Sequence of chain 1.A:
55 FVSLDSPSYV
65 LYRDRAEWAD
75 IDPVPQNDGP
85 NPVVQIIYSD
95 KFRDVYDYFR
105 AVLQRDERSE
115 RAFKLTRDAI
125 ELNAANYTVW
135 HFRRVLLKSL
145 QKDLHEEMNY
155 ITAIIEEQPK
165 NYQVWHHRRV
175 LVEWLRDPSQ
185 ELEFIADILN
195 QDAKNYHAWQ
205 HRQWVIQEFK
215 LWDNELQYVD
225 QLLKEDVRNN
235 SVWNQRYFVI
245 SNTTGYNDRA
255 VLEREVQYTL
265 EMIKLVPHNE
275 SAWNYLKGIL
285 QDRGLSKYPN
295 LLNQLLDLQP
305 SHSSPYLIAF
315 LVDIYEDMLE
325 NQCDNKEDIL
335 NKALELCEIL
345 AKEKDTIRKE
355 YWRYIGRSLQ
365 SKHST

Sequence of chain 1.B:
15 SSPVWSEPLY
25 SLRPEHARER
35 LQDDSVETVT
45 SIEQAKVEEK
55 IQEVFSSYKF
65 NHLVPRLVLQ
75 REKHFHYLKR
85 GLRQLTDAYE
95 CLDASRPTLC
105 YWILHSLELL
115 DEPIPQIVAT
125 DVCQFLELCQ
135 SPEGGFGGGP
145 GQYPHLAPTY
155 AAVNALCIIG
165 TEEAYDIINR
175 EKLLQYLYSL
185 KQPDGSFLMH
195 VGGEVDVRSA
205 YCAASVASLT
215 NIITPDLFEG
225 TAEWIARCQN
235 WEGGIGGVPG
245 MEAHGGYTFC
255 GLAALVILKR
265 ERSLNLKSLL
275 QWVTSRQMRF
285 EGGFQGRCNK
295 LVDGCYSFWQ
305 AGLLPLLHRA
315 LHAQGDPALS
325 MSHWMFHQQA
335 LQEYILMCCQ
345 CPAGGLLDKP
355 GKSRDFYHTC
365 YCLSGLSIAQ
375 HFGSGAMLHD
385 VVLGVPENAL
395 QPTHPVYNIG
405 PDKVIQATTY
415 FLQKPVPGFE

Binding-site contacts:
Ligand atom O6 contacts residue GLN285 of chain 1.A at 3.8 Å.
Ligand atom O2 contacts residue ARG231 of chain 1.B at 3.6 Å (salt-bridge).
Ligand atom C4 contacts residue ASP286 of chain 1.A at 3.5 Å.
Ligand atom C6 contacts residue TRP235 of chain 1.B at 3.8 Å (hydrophobic).
Ligand atom O4 contacts residue TYR241 of chain 1.A at 2.9 Å (h-bond).
Ligand atom O4 contacts residue ASP286 of chain 1.A at 3.2 Å (salt-bridge).
Ligand atom C5 contacts residue ASN269 of chain 1.B at 3.8 Å.
Ligand atom O4 contacts residue ASN269 of chain 1.B at 3.0 Å (h-bond).
Ligand atom O6 contacts residue GLY282 of chain 1.A at 3.7 Å.
Ligand atom O6 contacts residue SER272 of chain 1.B at 2.9 Å (h-bond).
Ligand atom C2 contacts residue GLN233 of chain 1.B at 4.0 Å.
Ligand atom O6 contacts residue TRP235 of chain 1.B at 3.9 Å.
Ligand atom C5 contacts residue TYR241 of chain 1.A at 3.8 Å (hydrophobic).
Ligand atom O5 contacts residue GLN233 of chain 1.B at 3.4 Å (h-bond).
Ligand atom O5 contacts residue ASN234 of chain 1.B at 3.4 Å.
Ligand atom O6 contacts residue GLN285 of chain 1.A at 3.0 Å (h-bond).
Ligand atom C1 contacts residue ALA230 of chain 1.B at 3.5 Å (hydrophobic).
Ligand atom O6 contacts residue ASN234 of chain 1.B at 2.8 Å (h-bond).
Ligand atom C4 contacts residue ASN269 of chain 1.B at 4.0 Å.
Ligand atom O6 contacts residue GLN233 of chain 1.B at 3.9 Å.
Ligand atom O1 contacts residue ALA230 of chain 1.B at 3.7 Å.
Ligand atom C6 contacts residue ASP286 of chain 1.A at 3.3 Å.
Ligand atom C5 contacts residue GLN233 of chain 1.B at 4.0 Å.
Ligand atom C6 contacts residue GLN285 of chain 1.A at 3.3 Å.
Ligand atom C4 contacts residue TYR241 of chain 1.A at 3.4 Å (hydrophobic).
Ligand atom O5 contacts residue TRP235 of chain 1.B at 3.5 Å (h-bond).
Ligand atom C6 contacts residue SER272 of chain 1.B at 3.7 Å.
Ligand atom O1 contacts residue GLN233 of chain 1.B at 2.5 Å (h-bond).
Ligand atom C2 contacts residue GLN233 of chain 1.B at 3.0 Å.
Ligand atom C5 contacts residue ASP286 of chain 1.A at 3.7 Å.
Ligand atom C5 contacts residue SER272 of chain 1.B at 4.0 Å.
Ligand atom C1 contacts residue GLN233 of chain 1.B at 3.2 Å.
Ligand atom O2 contacts residue GLN233 of chain 1.B at 2.7 Å (h-bond).
Ligand atom O6 contacts residue ASP286 of chain 1.A at 2.8 Å (salt-bridge).
Ligand atom C6 contacts residue ASN234 of chain 1.B at 3.4 Å.
Ligand atom C1 contacts residue ASN234 of chain 1.B at 3.8 Å.
Ligand atom C1 contacts residue GLN233 of chain 1.B at 3.5 Å.
Ligand atom C2 contacts residue ASN234 of chain 1.B at 4.0 Å.
Ligand atom O6 contacts residue GLY237 of chain 1.B at 3.4 Å.
Ligand atom C6 contacts residue TYR241 of chain 1.A at 3.1 Å (hydrophobic).

The small molecule below binds the protein below.
Small molecule (SMILES): OC[C@H]1O[C@@](CO)(O[C@H]2O[C@H](CO)[C@@H](O)[C@H](O)[C@H]2O)[C@@H](O)[C@@H]1O